Sequence of chain 1.D:
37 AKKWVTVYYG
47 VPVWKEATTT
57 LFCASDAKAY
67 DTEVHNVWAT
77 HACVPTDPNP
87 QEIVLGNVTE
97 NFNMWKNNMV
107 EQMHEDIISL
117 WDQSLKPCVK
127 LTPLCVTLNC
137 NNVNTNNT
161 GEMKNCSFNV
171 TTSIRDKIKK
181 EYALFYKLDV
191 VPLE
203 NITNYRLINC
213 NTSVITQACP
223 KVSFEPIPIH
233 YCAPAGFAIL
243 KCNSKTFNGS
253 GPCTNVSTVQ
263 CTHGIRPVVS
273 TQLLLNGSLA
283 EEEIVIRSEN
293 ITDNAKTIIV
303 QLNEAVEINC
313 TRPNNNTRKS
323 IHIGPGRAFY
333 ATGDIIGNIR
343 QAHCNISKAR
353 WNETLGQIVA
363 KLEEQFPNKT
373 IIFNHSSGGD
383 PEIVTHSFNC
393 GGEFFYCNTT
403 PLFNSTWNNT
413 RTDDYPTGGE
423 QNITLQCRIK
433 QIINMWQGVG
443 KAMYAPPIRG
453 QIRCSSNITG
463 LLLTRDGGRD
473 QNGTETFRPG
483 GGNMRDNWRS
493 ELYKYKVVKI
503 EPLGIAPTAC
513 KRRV

This small molecule binds to this protein.
Small molecule (SMILES): CC(=O)N[C@@H]1[C@@H](O)[C@H](O)[C@@H](CO)O[C@H]1O

Binding-site contacts:
Ligand atom C1 contacts residue ASN245 of chain 1.D at 4.3 Å.
Ligand atom O5 contacts residue ASN257 of chain 1.D at 2.4 Å (h-bond).
Ligand atom O5 contacts residue ASN245 of chain 1.D at 3.9 Å.
Ligand atom C2 contacts residue ASN257 of chain 1.D at 2.5 Å.
Ligand atom C1 contacts residue ASN257 of chain 1.D at 1.4 Å.
Ligand atom N2 contacts residue ASN257 of chain 1.D at 2.9 Å (h-bond).
Ligand atom C3 contacts residue ASN257 of chain 1.D at 3.8 Å.
Ligand atom C4 contacts residue ASN257 of chain 1.D at 4.3 Å.
Ligand atom C7 contacts residue ASN257 of chain 1.D at 3.5 Å.
Ligand atom O7 contacts residue ASN257 of chain 1.D at 3.8 Å.
Ligand atom C5 contacts residue ASN257 of chain 1.D at 3.7 Å.